The protein below binds the small molecule below.
Small molecule (SMILES): CC(=O)N[C@H]1[C@@H](O[P](=O)(O)O[P](=O)(O)OC[C@H]2O[C@@H](n3ccc(=O)[nH]c3=O)[C@H](O)[C@@H]2O)O[C@H](CO)[C@@H](O)[C@@H]1O

Sequence of chain 1.B:
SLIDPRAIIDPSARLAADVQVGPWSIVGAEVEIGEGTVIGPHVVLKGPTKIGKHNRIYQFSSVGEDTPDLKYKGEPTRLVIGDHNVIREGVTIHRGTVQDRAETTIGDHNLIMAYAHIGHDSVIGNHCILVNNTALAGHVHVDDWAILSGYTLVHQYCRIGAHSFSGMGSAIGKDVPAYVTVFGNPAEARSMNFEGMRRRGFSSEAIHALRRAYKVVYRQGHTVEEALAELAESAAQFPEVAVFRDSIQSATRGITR

Sequence of chain 1.A:
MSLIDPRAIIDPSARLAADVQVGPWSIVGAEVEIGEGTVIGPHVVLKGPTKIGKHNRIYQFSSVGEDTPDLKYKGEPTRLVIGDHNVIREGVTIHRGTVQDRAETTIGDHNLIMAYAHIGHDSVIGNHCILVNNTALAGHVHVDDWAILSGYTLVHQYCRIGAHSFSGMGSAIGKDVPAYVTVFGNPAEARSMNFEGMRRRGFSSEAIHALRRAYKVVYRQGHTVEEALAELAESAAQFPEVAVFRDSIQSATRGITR

Binding-site contacts:
Ligand atom O2 contacts residue ASP5 of chain 1.A at 3.6 Å.
Ligand atom C3' contacts residue GLY48 of chain 1.B at 3.4 Å.
Ligand atom C3B contacts residue ASP11 of chain 1.B at 3.8 Å.
Ligand atom O4 contacts residue LEU3 of chain 1.A at 3.5 Å.
Ligand atom O1B contacts residue ALA30 of chain 1.B at 3.0 Å (h-bond).
Ligand atom C2 contacts residue ASP5 of chain 1.A at 3.6 Å.
Ligand atom C4' contacts residue ASP67 of chain 1.B at 3.7 Å.
Ligand atom O4 contacts residue GLY23 of chain 1.A at 4.2 Å.
Ligand atom O3B contacts residue ILE9 of chain 1.B at 3.8 Å.
Ligand atom C5B contacts residue ILE27 of chain 1.B at 4.0 Å (hydrophobic).
Ligand atom C1B contacts residue ILE9 of chain 1.B at 4.2 Å (hydrophobic).
Ligand atom O3' contacts residue PRO49 of chain 1.B at 4.2 Å.
Ligand atom C7' contacts residue GLY48 of chain 1.B at 4.1 Å.
Ligand atom O7' contacts residue PRO49 of chain 1.B at 4.0 Å.
Ligand atom O4 contacts residue ASP5 of chain 1.A at 3.6 Å (salt-bridge).
Ligand atom O4' contacts residue LYS47 of chain 1.B at 4.2 Å.
Ligand atom C2 contacts residue ARG7 of chain 1.A at 4.0 Å.
Ligand atom O2 contacts residue ARG7 of chain 1.A at 3.1 Å (salt-bridge).
Ligand atom O3' contacts residue ASP67 of chain 1.B at 4.0 Å.
Ligand atom O4 contacts residue PRO24 of chain 1.A at 4.1 Å.
Ligand atom O7' contacts residue ALA30 of chain 1.B at 3.9 Å.
Ligand atom O3' contacts residue GLY48 of chain 1.B at 2.8 Å (h-bond).
Ligand atom C4 contacts residue LEU3 of chain 1.A at 3.9 Å (hydrophobic).
Ligand atom O4B contacts residue ILE9 of chain 1.B at 4.2 Å.
Ligand atom O2 contacts residue ILE9 of chain 1.B at 3.7 Å.
Ligand atom O4' contacts residue ASP67 of chain 1.B at 2.7 Å (salt-bridge).
Ligand atom O3B contacts residue ASP11 of chain 1.B at 3.0 Å (salt-bridge).
Ligand atom C4 contacts residue ASP5 of chain 1.A at 3.6 Å.
Ligand atom O7' contacts residue GLU31 of chain 1.B at 3.5 Å.
Ligand atom C4B contacts residue ILE27 of chain 1.B at 3.9 Å (hydrophobic).
Ligand atom O2A contacts residue LYS47 of chain 1.B at 3.7 Å.
Ligand atom O4' contacts residue ARG96 of chain 1.B at 3.9 Å.
Ligand atom O1B contacts residue GLY29 of chain 1.B at 3.4 Å.
Ligand atom O4 contacts residue VAL22 of chain 1.A at 4.0 Å.
Ligand atom N2' contacts residue GLY48 of chain 1.B at 3.7 Å.
Ligand atom O3' contacts residue ARG96 of chain 1.B at 3.5 Å (salt-bridge).
Ligand atom C2' contacts residue GLY48 of chain 1.B at 4.2 Å.
Ligand atom C4 contacts residue PRO24 of chain 1.A at 4.0 Å (hydrophobic).
Ligand atom N3 contacts residue ASP5 of chain 1.A at 2.8 Å (salt-bridge).
Ligand atom N3 contacts residue PRO24 of chain 1.A at 4.0 Å.